Sequence of chain 2.A:
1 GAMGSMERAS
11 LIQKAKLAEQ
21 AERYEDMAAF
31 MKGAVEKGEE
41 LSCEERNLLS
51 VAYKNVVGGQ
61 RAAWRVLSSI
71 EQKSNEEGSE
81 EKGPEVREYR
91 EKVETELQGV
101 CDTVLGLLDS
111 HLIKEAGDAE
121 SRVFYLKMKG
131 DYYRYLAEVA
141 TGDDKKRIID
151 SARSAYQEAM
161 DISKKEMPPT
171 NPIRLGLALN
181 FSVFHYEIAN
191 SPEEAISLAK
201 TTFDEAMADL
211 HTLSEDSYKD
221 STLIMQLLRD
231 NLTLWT

Binding-site contacts:
Ligand atom CB contacts residue ASN231 of chain 2.A at 3.6 Å.
Ligand atom CB contacts residue ASN231 of chain 2.A at 3.6 Å.
Ligand atom O contacts residue ASN231 of chain 2.A at 3.0 Å (h-bond).
Ligand atom OXT contacts residue NQ91 of chain 2.F at 3.8 Å.
Ligand atom O1P contacts residue ARG134 of chain 2.A at 2.9 Å (salt-bridge).
Ligand atom N contacts residue ASN180 of chain 2.A at 3.0 Å (h-bond).
Ligand atom O1P contacts residue ARG61 of chain 2.A at 2.9 Å (salt-bridge).
Ligand atom OXT contacts residue LYS54 of chain 2.A at 3.8 Å.
Ligand atom O contacts residue VAL183 of chain 2.A at 3.5 Å.
Ligand atom CG2 contacts residue GLY176 of chain 2.A at 3.5 Å.
Ligand atom O contacts residue LYS54 of chain 2.A at 3.8 Å.
Ligand atom C contacts residue LYS127 of chain 2.A at 3.7 Å.
Ligand atom CA contacts residue LEU179 of chain 2.A at 3.7 Å (hydrophobic).
Ligand atom CZ contacts residue ARG65 of chain 2.A at 3.6 Å.
Ligand atom O contacts residue LEU179 of chain 2.A at 3.5 Å.
Ligand atom CA contacts residue ASN231 of chain 2.A at 3.6 Å.
Ligand atom CG2 contacts residue ASN180 of chain 2.A at 3.6 Å.
Ligand atom O2P contacts residue ARG61 of chain 2.A at 2.9 Å (salt-bridge).
Ligand atom C contacts residue ASN180 of chain 2.A at 3.6 Å.
Ligand atom O contacts residue LYS127 of chain 2.A at 2.8 Å (salt-bridge).
Ligand atom CG contacts residue VAL183 of chain 2.A at 3.8 Å (hydrophobic).
Ligand atom CA contacts residue ASN231 of chain 2.A at 3.8 Å.
Ligand atom CG contacts residue ARG65 of chain 2.A at 3.6 Å.
Ligand atom N contacts residue ASN231 of chain 2.A at 2.9 Å (h-bond).
Ligand atom P contacts residue ARG134 of chain 2.A at 3.8 Å.
Ligand atom CG2 contacts residue NQ91 of chain 2.F at 3.8 Å.
Ligand atom CG1 contacts residue LEU227 of chain 2.A at 3.5 Å (hydrophobic).
Ligand atom C contacts residue ASN231 of chain 2.A at 3.7 Å.
Ligand atom CA contacts residue ASN180 of chain 2.A at 3.2 Å.
Ligand atom CG2 contacts residue VAL183 of chain 2.A at 3.7 Å (hydrophobic).
Ligand atom O3P contacts residue ARG134 of chain 2.A at 2.8 Å (salt-bridge).
Ligand atom CB contacts residue ASN180 of chain 2.A at 3.2 Å.
Ligand atom CG2 contacts residue ARG134 of chain 2.A at 3.8 Å.
Ligand atom CE1 contacts residue ARG65 of chain 2.A at 3.3 Å.
Ligand atom O3P contacts residue TYR135 of chain 2.A at 2.6 Å (h-bond).
Ligand atom O contacts residue ASN180 of chain 2.A at 2.8 Å (h-bond).
Ligand atom P contacts residue ARG61 of chain 2.A at 3.6 Å.
Ligand atom O2P contacts residue LYS54 of chain 2.A at 3.9 Å.
Ligand atom P contacts residue TYR135 of chain 2.A at 3.8 Å.
Ligand atom CD1 contacts residue ARG65 of chain 2.A at 3.2 Å.

A small-molecule ligand and the protein it binds are described below.
Small molecule (SMILES): CC(C)[C@H](NC(=O)[C@@H](NC(=O)[C@H](C)NC(=O)[C@@H]1CCCN1C(=O)[C@@H](N)Cc1ccccc1)[C@@H](C)OP(=O)(O)O)C(=O)O